A protein and the small-molecule ligand that binds it are described below.
Small molecule (SMILES): O=S1(=O)NCN(C2CC2)c2ccc(F)cc21

Binding-site contacts:
Ligand atom FAC contacts residue PRO532 of chain 1.C at 3.2 Å.
Ligand atom NAJ contacts residue PRO532 of chain 1.B at 3.1 Å (h-bond).
Ligand atom CAK contacts residue LYS762 of chain 1.C at 3.2 Å.
Ligand atom CAK contacts residue GLY763 of chain 1.C at 4.0 Å.
Ligand atom CAM contacts residue LYS762 of chain 1.C at 4.1 Å.
Ligand atom OAA contacts residue LYS762 of chain 1.C at 3.8 Å.
Ligand atom CAH contacts residue PHE533 of chain 1.B at 3.4 Å (hydrophobic).
Ligand atom FAC contacts residue MET534 of chain 1.C at 3.9 Å.
Ligand atom NAO contacts residue PRO532 of chain 1.B at 3.5 Å (h-bond).
Ligand atom CAD contacts residue LYS762 of chain 1.C at 3.4 Å.
Ligand atom NAJ contacts residue LEU783 of chain 1.B at 3.4 Å.
Ligand atom OAA contacts residue SER761 of chain 1.C at 4.0 Å.
Ligand atom OAB contacts residue LYS531 of chain 1.B at 3.2 Å.
Ligand atom CAF contacts residue GLY763 of chain 1.C at 3.8 Å.
Ligand atom CAD contacts residue SER761 of chain 1.C at 3.7 Å.
Ligand atom CAD contacts residue THR535 of chain 1.B at 3.6 Å.
Ligand atom CAI contacts residue PRO532 of chain 1.B at 3.3 Å (hydrophobic).
Ligand atom FAC contacts residue LYS762 of chain 1.C at 3.4 Å.
Ligand atom CAL contacts residue PRO532 of chain 1.B at 3.9 Å (hydrophobic).
Ligand atom OAB contacts residue ILE519 of chain 1.C at 3.7 Å.
Ligand atom CAI contacts residue GLN786 of chain 1.B at 3.8 Å.
Ligand atom CAH contacts residue MET534 of chain 1.B at 3.7 Å (hydrophobic).
Ligand atom CAF contacts residue LYS762 of chain 1.C at 3.6 Å.
Ligand atom FAC contacts residue THR535 of chain 1.C at 4.0 Å.
Ligand atom FAC contacts residue GLY763 of chain 1.C at 3.6 Å.
Ligand atom SAP contacts residue LEU783 of chain 1.B at 3.7 Å.
Ligand atom OAA contacts residue LEU783 of chain 1.B at 3.3 Å.
Ligand atom CAN contacts residue PRO532 of chain 1.B at 3.9 Å (hydrophobic).
Ligand atom CAF contacts residue PRO532 of chain 1.C at 3.6 Å (hydrophobic).
Ligand atom OAA contacts residue ILE519 of chain 1.C at 3.5 Å (h-bond).
Ligand atom FAC contacts residue 2J91 of chain 1.ZA at 3.7 Å.
Ligand atom CAL contacts residue SER761 of chain 1.C at 4.0 Å.
Ligand atom CAE contacts residue SER761 of chain 1.C at 3.2 Å.
Ligand atom CAK contacts residue PRO532 of chain 1.C at 3.9 Å (hydrophobic).
Ligand atom CAE contacts residue LYS762 of chain 1.C at 4.0 Å.
Ligand atom CAE contacts residue THR535 of chain 1.B at 3.6 Å.
Ligand atom OAB contacts residue LEU783 of chain 1.B at 3.9 Å.
Ligand atom NAO contacts residue SER761 of chain 1.C at 3.8 Å.
Ligand atom CAD contacts residue 2J91 of chain 1.ZA at 3.8 Å.
Ligand atom CAG contacts residue SER761 of chain 1.C at 3.9 Å.

Sequence of chain 1.C:
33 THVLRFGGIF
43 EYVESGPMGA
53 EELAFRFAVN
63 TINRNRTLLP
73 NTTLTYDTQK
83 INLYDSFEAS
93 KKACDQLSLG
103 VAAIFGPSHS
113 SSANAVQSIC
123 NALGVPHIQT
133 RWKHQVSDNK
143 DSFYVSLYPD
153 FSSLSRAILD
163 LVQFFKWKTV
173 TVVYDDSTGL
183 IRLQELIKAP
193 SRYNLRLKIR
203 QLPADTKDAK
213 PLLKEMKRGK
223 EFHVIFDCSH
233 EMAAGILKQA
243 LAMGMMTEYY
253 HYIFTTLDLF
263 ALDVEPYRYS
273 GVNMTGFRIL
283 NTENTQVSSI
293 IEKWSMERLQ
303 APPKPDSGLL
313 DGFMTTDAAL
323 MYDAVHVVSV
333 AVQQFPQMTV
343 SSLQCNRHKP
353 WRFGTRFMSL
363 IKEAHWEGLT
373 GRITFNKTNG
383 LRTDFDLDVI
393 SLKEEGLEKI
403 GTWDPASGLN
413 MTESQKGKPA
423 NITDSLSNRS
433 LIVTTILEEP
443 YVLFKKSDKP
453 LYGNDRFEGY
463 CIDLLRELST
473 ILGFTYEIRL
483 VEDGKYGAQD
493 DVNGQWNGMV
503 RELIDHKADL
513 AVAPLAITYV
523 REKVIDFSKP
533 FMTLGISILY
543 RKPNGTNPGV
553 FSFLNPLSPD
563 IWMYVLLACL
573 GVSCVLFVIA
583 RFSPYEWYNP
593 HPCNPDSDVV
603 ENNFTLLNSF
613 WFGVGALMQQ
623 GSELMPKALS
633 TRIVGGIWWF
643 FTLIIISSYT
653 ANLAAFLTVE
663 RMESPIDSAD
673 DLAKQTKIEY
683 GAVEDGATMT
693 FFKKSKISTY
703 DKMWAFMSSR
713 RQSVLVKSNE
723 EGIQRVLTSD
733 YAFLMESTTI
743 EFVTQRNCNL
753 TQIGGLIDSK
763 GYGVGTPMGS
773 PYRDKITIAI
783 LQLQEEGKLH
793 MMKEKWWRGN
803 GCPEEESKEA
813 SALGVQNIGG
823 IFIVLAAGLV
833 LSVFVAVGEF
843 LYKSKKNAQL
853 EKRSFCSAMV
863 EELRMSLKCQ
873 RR

Sequence of chain 1.B:
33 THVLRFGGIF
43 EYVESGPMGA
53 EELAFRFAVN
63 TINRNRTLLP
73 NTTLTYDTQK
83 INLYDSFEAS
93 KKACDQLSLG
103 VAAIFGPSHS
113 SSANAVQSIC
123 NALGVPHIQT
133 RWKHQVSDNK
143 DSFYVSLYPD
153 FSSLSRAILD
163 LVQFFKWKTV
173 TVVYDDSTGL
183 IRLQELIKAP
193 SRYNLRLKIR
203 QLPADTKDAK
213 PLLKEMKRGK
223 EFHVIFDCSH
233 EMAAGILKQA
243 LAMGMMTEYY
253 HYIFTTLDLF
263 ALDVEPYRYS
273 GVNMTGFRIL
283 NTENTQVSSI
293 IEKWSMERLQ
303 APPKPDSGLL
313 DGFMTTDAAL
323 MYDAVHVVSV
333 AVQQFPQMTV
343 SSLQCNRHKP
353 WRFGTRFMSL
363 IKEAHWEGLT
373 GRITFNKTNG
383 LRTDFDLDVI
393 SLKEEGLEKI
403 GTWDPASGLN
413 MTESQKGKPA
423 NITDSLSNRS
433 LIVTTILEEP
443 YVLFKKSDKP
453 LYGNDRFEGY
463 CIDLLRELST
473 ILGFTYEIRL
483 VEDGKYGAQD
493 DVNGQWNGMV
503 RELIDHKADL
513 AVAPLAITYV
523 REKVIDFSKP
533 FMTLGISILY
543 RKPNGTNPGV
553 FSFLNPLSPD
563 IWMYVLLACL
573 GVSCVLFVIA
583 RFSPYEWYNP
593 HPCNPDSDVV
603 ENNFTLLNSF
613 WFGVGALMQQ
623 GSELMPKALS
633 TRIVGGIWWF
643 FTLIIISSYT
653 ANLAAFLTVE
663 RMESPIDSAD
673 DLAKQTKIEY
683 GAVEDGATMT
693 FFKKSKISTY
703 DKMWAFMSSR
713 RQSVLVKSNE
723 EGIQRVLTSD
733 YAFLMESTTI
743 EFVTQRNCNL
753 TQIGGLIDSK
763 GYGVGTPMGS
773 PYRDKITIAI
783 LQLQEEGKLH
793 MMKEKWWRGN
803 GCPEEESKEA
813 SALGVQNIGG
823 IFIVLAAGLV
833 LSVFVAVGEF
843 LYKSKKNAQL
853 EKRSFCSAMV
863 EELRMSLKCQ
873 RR